The protein below binds the small molecule below.
Small molecule (SMILES): Nc1ncnc2[nH]cnc12

Sequence of chain 5.D:
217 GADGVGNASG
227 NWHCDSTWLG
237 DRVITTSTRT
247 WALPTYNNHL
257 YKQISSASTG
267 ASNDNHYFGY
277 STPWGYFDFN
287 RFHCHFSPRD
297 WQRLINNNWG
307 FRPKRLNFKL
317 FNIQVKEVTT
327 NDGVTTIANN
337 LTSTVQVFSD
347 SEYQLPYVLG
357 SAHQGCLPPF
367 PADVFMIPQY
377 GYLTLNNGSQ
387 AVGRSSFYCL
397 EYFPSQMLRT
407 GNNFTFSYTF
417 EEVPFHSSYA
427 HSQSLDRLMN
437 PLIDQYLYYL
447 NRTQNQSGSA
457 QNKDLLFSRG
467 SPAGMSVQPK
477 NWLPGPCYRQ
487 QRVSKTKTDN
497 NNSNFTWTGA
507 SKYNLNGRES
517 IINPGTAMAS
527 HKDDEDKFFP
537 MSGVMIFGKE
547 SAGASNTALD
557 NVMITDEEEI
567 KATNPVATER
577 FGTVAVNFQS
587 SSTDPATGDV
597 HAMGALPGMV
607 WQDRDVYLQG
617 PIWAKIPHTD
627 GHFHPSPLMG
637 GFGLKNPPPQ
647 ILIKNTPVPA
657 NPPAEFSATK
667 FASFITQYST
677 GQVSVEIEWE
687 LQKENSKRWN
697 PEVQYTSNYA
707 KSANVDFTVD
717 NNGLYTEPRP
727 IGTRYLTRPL

Binding-site contacts:
Ligand atom C6 contacts residue SER632 of chain 5.D at 4.0 Å.
Ligand atom C6 contacts residue PRO631 of chain 5.D at 4.3 Å (hydrophobic).
Ligand atom N6 contacts residue PRO633 of chain 5.D at 4.4 Å.
Ligand atom N9 contacts residue PRO631 of chain 5.D at 3.8 Å.
Ligand atom N7 contacts residue SER632 of chain 5.D at 3.7 Å.
Ligand atom C6 contacts residue GLY639 of chain 5.D at 3.7 Å.
Ligand atom N7 contacts residue HIS630 of chain 5.D at 3.7 Å.
Ligand atom N9 contacts residue HIS630 of chain 5.D at 4.4 Å.
Ligand atom C4 contacts residue PRO631 of chain 5.D at 4.2 Å (hydrophobic).
Ligand atom N1 contacts residue PHE638 of chain 5.D at 4.1 Å.
Ligand atom N1 contacts residue PRO631 of chain 5.D at 4.2 Å.
Ligand atom C8 contacts residue HIS630 of chain 5.D at 3.3 Å.
Ligand atom N1 contacts residue GLY639 of chain 5.D at 3.0 Å (h-bond).
Ligand atom C2 contacts residue ILE622 of chain 5.D at 4.3 Å (hydrophobic).
Ligand atom C2 contacts residue GLY639 of chain 5.D at 2.9 Å.
Ligand atom N6 contacts residue GLY639 of chain 5.D at 3.5 Å (h-bond).
Ligand atom C5 contacts residue PRO420 of chain 5.D at 4.5 Å (hydrophobic).
Ligand atom N3 contacts residue GLY639 of chain 5.D at 4.2 Å.
Ligand atom N6 contacts residue PHE638 of chain 5.D at 3.7 Å.
Ligand atom C5 contacts residue SER632 of chain 5.D at 3.9 Å.
Ligand atom C5 contacts residue PRO631 of chain 5.D at 4.4 Å (hydrophobic).
Ligand atom N7 contacts residue ASP609 of chain 5.D at 4.0 Å.
Ligand atom N6 contacts residue SER632 of chain 5.D at 3.6 Å.
Ligand atom C2 contacts residue PRO631 of chain 5.D at 4.2 Å (hydrophobic).
Ligand atom N6 contacts residue GLY637 of chain 5.D at 3.4 Å (h-bond).
Ligand atom N3 contacts residue PRO631 of chain 5.D at 4.1 Å.